Binding-site contacts:
Ligand atom N2 contacts residue ASN63 of chain 1.A at 2.9 Å (h-bond).
Ligand atom C6 contacts residue GLU364 of chain 1.A at 3.3 Å.
Ligand atom C4 contacts residue ASN63 of chain 1.A at 4.2 Å.
Ligand atom C7 contacts residue GLU364 of chain 1.A at 4.4 Å.
Ligand atom C6 contacts residue HIS373 of chain 1.A at 3.8 Å.
Ligand atom C1 contacts residue ASN63 of chain 1.A at 1.4 Å.
Ligand atom O6 contacts residue GLU364 of chain 1.A at 4.4 Å.
Ligand atom N2 contacts residue GLU364 of chain 1.A at 4.3 Å.
Ligand atom O7 contacts residue ASN63 of chain 1.A at 3.7 Å.
Ligand atom C2 contacts residue ASN63 of chain 1.A at 2.5 Å.
Ligand atom O6 contacts residue GLU364 of chain 1.A at 2.6 Å (salt-bridge).
Ligand atom C5 contacts residue ASN63 of chain 1.A at 3.6 Å.
Ligand atom C3 contacts residue ASN63 of chain 1.A at 3.8 Å.
Ligand atom C8 contacts residue GLU364 of chain 1.A at 3.5 Å.
Ligand atom O6 contacts residue HIS373 of chain 1.A at 3.4 Å (h-bond).
Ligand atom C7 contacts residue ASN63 of chain 1.A at 3.5 Å.
Ligand atom O5 contacts residue ASN63 of chain 1.A at 2.3 Å (h-bond).

This small molecule binds to this protein.
Small molecule (SMILES): CC(=O)N[C@H]1[C@H](O[C@H]2[C@H](O)[C@@H](NC(C)=O)CO[C@@H]2CO)O[C@H](CO)[C@@H](O[C@@H]2O[C@H](CO[C@H]3O[C@H](CO[C@H]4O[C@H](CO)[C@@H](O)[C@H](O)[C@@H]4O)[C@@H](O)[C@H](O[C@H]4O[C@H](CO)[C@@H](O)[C@H](O)[C@@H]4O)[C@@H]3O)[C@@H](O)[C@H](O)[C@@H]2O)[C@@H]1O

Sequence of chain 1.A:
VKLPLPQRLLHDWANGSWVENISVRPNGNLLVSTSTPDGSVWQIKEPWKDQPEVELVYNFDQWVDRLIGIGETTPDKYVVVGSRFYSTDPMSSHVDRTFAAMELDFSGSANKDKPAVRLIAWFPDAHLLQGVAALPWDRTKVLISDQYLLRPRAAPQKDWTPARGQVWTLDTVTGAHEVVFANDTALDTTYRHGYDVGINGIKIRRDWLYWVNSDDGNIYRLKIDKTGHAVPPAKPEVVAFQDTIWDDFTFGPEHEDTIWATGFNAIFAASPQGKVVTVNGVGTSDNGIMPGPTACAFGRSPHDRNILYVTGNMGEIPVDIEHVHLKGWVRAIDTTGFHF